Sequence of chain 1.F:
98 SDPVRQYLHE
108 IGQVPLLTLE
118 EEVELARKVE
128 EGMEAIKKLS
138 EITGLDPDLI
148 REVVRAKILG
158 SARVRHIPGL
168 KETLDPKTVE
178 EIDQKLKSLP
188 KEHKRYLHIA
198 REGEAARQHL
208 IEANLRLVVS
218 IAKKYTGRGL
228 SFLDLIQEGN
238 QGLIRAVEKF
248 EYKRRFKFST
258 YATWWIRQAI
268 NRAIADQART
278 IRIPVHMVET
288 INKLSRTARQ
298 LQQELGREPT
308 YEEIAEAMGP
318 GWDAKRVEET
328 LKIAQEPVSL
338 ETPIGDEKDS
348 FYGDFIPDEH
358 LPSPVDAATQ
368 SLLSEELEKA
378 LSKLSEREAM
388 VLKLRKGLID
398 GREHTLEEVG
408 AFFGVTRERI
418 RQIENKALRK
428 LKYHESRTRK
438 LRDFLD

Sequence of chain 1.C:
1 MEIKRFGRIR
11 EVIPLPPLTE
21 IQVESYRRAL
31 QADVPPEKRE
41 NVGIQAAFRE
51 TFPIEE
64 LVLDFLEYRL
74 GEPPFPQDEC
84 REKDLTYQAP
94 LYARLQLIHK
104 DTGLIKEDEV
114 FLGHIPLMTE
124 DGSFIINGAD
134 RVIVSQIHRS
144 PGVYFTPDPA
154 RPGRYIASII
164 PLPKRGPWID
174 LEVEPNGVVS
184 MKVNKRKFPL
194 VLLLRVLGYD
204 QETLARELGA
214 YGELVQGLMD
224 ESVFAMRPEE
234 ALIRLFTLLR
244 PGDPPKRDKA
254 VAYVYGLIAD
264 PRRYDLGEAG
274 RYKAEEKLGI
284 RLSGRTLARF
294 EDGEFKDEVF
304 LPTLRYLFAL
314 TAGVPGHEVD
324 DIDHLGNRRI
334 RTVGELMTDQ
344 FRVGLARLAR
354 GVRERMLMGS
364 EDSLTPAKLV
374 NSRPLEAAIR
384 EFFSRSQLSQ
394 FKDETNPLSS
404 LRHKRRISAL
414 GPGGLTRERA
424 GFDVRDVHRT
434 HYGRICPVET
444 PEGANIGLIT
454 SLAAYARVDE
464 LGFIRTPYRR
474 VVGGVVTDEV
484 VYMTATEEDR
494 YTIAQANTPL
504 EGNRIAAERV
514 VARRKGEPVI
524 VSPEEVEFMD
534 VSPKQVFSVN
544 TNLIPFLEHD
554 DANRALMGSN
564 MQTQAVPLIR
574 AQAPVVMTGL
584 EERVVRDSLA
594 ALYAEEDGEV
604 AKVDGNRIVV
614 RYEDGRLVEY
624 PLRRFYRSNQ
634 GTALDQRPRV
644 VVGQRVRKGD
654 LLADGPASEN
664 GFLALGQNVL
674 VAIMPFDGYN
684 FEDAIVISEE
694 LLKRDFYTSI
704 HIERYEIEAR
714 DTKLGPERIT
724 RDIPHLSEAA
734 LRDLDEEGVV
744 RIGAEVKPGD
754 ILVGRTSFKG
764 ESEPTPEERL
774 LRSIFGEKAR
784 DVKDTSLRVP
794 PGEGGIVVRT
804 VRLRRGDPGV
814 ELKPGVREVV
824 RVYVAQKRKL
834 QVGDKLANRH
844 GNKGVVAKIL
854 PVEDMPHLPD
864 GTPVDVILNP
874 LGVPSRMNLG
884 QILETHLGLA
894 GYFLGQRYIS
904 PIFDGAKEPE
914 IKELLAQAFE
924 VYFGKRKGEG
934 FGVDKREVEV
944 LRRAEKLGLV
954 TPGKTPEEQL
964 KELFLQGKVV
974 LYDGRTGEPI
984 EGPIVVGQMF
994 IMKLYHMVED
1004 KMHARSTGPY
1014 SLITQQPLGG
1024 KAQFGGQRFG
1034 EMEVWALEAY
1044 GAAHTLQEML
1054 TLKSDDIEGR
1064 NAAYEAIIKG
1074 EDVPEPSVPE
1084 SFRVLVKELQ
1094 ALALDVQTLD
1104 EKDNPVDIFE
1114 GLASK

Sequence of chain 1.D:
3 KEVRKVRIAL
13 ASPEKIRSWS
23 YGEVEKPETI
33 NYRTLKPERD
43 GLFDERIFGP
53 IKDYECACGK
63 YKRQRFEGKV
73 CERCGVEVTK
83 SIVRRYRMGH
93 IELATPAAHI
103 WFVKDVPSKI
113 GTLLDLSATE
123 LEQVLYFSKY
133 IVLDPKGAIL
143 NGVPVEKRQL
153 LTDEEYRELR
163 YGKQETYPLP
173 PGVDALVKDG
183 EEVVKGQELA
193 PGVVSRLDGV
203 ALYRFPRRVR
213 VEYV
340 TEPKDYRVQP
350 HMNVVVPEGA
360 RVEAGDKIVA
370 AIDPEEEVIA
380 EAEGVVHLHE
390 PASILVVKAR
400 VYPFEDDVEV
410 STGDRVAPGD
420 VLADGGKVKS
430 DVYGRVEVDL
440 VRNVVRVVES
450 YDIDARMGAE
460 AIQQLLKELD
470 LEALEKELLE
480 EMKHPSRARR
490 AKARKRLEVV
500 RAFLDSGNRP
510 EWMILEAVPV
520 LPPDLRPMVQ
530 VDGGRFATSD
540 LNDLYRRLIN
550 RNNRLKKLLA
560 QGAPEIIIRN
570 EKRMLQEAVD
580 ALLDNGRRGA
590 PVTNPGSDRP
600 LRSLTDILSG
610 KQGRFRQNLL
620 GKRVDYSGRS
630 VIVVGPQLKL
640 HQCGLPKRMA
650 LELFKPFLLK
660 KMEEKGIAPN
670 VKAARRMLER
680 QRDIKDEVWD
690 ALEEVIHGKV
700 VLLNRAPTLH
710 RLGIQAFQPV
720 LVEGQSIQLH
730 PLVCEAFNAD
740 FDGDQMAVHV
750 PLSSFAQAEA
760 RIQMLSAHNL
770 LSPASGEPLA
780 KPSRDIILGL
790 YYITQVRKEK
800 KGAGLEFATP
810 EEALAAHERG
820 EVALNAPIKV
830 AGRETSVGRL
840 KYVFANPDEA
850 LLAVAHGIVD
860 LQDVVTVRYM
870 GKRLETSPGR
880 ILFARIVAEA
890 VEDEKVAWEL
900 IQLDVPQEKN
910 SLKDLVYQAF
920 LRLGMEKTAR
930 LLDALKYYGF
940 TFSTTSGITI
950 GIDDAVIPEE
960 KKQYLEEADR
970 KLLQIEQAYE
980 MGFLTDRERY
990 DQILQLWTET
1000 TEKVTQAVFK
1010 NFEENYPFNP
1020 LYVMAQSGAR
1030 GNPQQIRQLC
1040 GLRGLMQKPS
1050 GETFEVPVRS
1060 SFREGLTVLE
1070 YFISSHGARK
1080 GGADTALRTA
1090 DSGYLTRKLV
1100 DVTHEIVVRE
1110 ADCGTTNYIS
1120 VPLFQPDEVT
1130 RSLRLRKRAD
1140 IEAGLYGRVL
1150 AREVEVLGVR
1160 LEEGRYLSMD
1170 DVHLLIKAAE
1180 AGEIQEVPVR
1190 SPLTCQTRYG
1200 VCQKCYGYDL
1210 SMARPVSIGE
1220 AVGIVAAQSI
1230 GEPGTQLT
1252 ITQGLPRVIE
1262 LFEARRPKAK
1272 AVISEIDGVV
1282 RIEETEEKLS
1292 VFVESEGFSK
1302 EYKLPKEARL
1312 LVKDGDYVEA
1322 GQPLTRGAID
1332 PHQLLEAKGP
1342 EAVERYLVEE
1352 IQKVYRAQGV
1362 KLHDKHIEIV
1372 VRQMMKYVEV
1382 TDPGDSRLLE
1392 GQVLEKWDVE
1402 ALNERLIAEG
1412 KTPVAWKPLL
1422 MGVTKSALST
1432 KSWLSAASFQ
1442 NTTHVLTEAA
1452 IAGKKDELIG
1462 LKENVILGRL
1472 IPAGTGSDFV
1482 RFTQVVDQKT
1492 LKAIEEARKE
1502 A

Binding-site contacts:
Ligand atom O2' contacts residue ASP743 of chain 1.D at 3.0 Å (salt-bridge).
Ligand atom C5' contacts residue HIS999 of chain 1.C at 3.6 Å.
Ligand atom OP1 contacts residue GLN567 of chain 1.C at 2.8 Å (h-bond).
Ligand atom P contacts residue GLN567 of chain 1.C at 3.9 Å.
Ligand atom O2' contacts residue MG1 of chain 1.Y at 4.0 Å.
Ligand atom C3' contacts residue ASP743 of chain 1.D at 3.4 Å.
Ligand atom C5 contacts residue GLU344 of chain 1.F at 3.2 Å.
Ligand atom O3' contacts residue ASP739 of chain 1.D at 3.6 Å.
Ligand atom O2' contacts residue ARG409 of chain 1.C at 3.9 Å.
Ligand atom O3' contacts residue ARG409 of chain 1.C at 3.7 Å.
Ligand atom O3' contacts residue LYS838 of chain 1.C at 3.7 Å.
Ligand atom O5' contacts residue LYS846 of chain 1.C at 4.1 Å.
Ligand atom P contacts residue LYS838 of chain 1.C at 4.0 Å.
Ligand atom C4' contacts residue ASP741 of chain 1.D at 4.0 Å.
Ligand atom C4 contacts residue GLU344 of chain 1.F at 3.3 Å.
Ligand atom OP2 contacts residue ASN448 of chain 1.C at 4.1 Å.
Ligand atom OP1 contacts residue LYS846 of chain 1.C at 2.4 Å (salt-bridge).
Ligand atom O5' contacts residue GLN393 of chain 1.C at 4.1 Å.
Ligand atom C3' contacts residue MG1 of chain 1.Y at 3.2 Å.
Ligand atom OP2 contacts residue PRO444 of chain 1.C at 3.1 Å.
Ligand atom O3' contacts residue MG1 of chain 1.Y at 1.8 Å.
Ligand atom C3' contacts residue ASP741 of chain 1.D at 4.0 Å.
Ligand atom C5' contacts residue GLN567 of chain 1.C at 3.8 Å.
Ligand atom C2' contacts residue ASP743 of chain 1.D at 4.0 Å.
Ligand atom C4' contacts residue ASP743 of chain 1.D at 3.5 Å.
Ligand atom P contacts residue LYS846 of chain 1.C at 3.5 Å.
Ligand atom OP2 contacts residue LYS846 of chain 1.C at 4.0 Å.
Ligand atom P contacts residue ARG409 of chain 1.C at 3.6 Å.
Ligand atom O2' contacts residue LYS1004 of chain 1.C at 4.0 Å.
Ligand atom OP2 contacts residue ARG409 of chain 1.C at 3.7 Å.
Ligand atom O3' contacts residue ASP743 of chain 1.D at 2.5 Å (salt-bridge).
Ligand atom O4 contacts residue GLU344 of chain 1.F at 2.8 Å (salt-bridge).
Ligand atom C4' contacts residue MG1 of chain 1.Y at 3.9 Å.
Ligand atom C5' contacts residue ASP741 of chain 1.D at 3.9 Å.
Ligand atom O2' contacts residue ARG704 of chain 1.D at 3.9 Å.
Ligand atom O4' contacts residue HIS999 of chain 1.C at 3.7 Å.
Ligand atom O3' contacts residue ASP741 of chain 1.D at 3.0 Å (salt-bridge).
Ligand atom OP1 contacts residue ARG409 of chain 1.C at 3.1 Å (salt-bridge).
Ligand atom C4' contacts residue HIS999 of chain 1.C at 3.5 Å.
Ligand atom OP1 contacts residue LYS838 of chain 1.C at 3.0 Å (salt-bridge).

A protein and the small-molecule ligand that binds it are described below.
Small molecule (SMILES): Nc1ccn([C@@H]2O[C@H](CO[P](=O)(O)O[C@H]3[C@@H](O)[C@H](n4ccc(=O)[nH]c4=O)O[C@@H]3CO)[C@@H](O[P](=O)(O)OC[C@H]3O[C@@H](n4cnc5c(=O)nc(N)[nH]c54)[C@H](O)[C@@H]3O[P](=O)(O)OC[C@H]3O[C@@H](n4cnc5c(N)ncnc54)[C@H](O)[C@@H]3O)[C@H]2O)c(=O)n1